Sequence of chain 1.A:
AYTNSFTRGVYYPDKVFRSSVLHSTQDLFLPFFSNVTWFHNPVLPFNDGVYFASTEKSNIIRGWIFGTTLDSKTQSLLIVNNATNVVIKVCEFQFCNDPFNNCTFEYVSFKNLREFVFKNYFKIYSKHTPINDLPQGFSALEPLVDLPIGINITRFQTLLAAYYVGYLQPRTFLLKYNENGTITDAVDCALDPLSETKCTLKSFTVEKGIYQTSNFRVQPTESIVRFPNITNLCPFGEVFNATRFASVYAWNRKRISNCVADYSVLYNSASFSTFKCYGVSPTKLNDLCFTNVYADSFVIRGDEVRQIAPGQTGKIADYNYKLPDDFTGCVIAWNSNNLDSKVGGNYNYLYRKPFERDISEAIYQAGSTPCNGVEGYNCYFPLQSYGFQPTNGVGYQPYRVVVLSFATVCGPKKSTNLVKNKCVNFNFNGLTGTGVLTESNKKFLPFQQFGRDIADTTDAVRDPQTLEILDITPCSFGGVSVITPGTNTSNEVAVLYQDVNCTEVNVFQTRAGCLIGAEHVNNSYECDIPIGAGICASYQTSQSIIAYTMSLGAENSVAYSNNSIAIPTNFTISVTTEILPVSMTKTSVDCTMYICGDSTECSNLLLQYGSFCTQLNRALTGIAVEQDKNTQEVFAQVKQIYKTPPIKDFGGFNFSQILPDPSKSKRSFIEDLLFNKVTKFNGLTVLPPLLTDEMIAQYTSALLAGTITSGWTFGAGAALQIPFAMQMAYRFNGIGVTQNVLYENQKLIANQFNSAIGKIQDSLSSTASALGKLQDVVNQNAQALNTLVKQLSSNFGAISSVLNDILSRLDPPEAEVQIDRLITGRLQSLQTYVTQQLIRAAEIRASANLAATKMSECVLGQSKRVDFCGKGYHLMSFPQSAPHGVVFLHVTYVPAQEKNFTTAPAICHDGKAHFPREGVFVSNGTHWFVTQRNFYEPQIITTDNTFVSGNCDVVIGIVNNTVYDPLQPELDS

This protein binds this small molecule.
Small molecule (SMILES): CC(=O)N[C@H]1[C@H](O[C@H]2[C@H](O)[C@@H](NC(C)=O)CO[C@@H]2CO)O[C@H](CO)[C@@H](O)[C@@H]1O

Binding-site contacts:
Ligand atom C3 contacts residue ASN256 of chain 1.A at 3.8 Å.
Ligand atom C1 contacts residue ASN256 of chain 1.A at 1.5 Å.
Ligand atom C2 contacts residue ASN256 of chain 1.A at 2.5 Å.
Ligand atom C4 contacts residue ASN256 of chain 1.A at 4.2 Å.
Ligand atom C8 contacts residue THR258 of chain 1.A at 4.4 Å.
Ligand atom O5 contacts residue ASN256 of chain 1.A at 2.3 Å (h-bond).
Ligand atom C7 contacts residue ASN256 of chain 1.A at 3.5 Å.
Ligand atom C5 contacts residue ASN256 of chain 1.A at 3.7 Å.
Ligand atom N2 contacts residue ASN256 of chain 1.A at 3.0 Å (h-bond).
Ligand atom O7 contacts residue ASN256 of chain 1.A at 3.2 Å.
Ligand atom O6 contacts residue ASN256 of chain 1.A at 3.8 Å.